The protein below binds the small molecule below.
Small molecule (SMILES): COc1ccc2c(c1)c(CC(=O)O)c(C)n2C(=O)c1ccc(Cl)cc1

Binding-site contacts:
Ligand atom C16 contacts residue SER499 of chain 1.D at 3.6 Å.
Ligand atom C14 contacts residue GLY495 of chain 1.D at 3.1 Å.
Ligand atom C3 contacts residue SER322 of chain 1.D at 3.4 Å.
Ligand atom O contacts residue LEU321 of chain 1.D at 3.5 Å (h-bond).
Ligand atom C6 contacts residue LEU321 of chain 1.D at 2.8 Å (hydrophobic).
Ligand atom CL contacts residue MET491 of chain 1.D at 3.4 Å.
Ligand atom O2 contacts residue TYR324 of chain 1.D at 3.5 Å (h-bond).
Ligand atom C18 contacts residue ARG89 of chain 1.D at 2.7 Å.
Ligand atom C7 contacts residue VAL318 of chain 1.D at 3.7 Å (hydrophobic).
Ligand atom C8 contacts residue VAL318 of chain 1.D at 3.8 Å (hydrophobic).
Ligand atom C3 contacts residue LEU321 of chain 1.D at 3.7 Å (hydrophobic).
Ligand atom O contacts residue TYR324 of chain 1.D at 3.8 Å.
Ligand atom O2 contacts residue ARG89 of chain 1.D at 2.5 Å (salt-bridge).
Ligand atom C6 contacts residue VAL492 of chain 1.D at 3.7 Å (hydrophobic).
Ligand atom C3 contacts residue VAL492 of chain 1.D at 3.7 Å (hydrophobic).
Ligand atom O3 contacts residue ARG89 of chain 1.D at 2.8 Å (salt-bridge).
Ligand atom C6 contacts residue SER322 of chain 1.D at 3.3 Å.
Ligand atom O2 contacts residue ALA496 of chain 1.D at 3.6 Å.
Ligand atom C15 contacts residue GLY495 of chain 1.D at 3.4 Å.
Ligand atom C12 contacts residue TYR354 of chain 1.D at 3.3 Å (hydrophobic).
Ligand atom O contacts residue VAL492 of chain 1.D at 3.7 Å.
Ligand atom O contacts residue SER322 of chain 1.D at 2.9 Å.
Ligand atom C14 contacts residue MET491 of chain 1.D at 3.1 Å (hydrophobic).
Ligand atom C16 contacts residue ALA496 of chain 1.D at 3.5 Å (hydrophobic).
Ligand atom C8 contacts residue ALA496 of chain 1.D at 3.6 Å (hydrophobic).
Ligand atom C4 contacts residue VAL492 of chain 1.D at 3.4 Å (hydrophobic).
Ligand atom C17 contacts residue ARG89 of chain 1.D at 3.7 Å.
Ligand atom O3 contacts residue TYR324 of chain 1.D at 3.8 Å.
Ligand atom C7 contacts residue ALA496 of chain 1.D at 3.7 Å (hydrophobic).
Ligand atom O1 contacts residue VAL318 of chain 1.D at 3.2 Å.
Ligand atom C14 contacts residue ALA496 of chain 1.D at 3.7 Å (hydrophobic).
Ligand atom C13 contacts residue GLY495 of chain 1.D at 3.7 Å.
Ligand atom C15 contacts residue ALA496 of chain 1.D at 3.3 Å (hydrophobic).
Ligand atom C11 contacts residue TYR354 of chain 1.D at 3.5 Å (hydrophobic).
Ligand atom C16 contacts residue LEU500 of chain 1.D at 3.7 Å (hydrophobic).
Ligand atom C4 contacts residue LEU321 of chain 1.D at 3.6 Å (hydrophobic).
Ligand atom C12 contacts residue TRP356 of chain 1.D at 3.4 Å (hydrophobic).
Ligand atom C2 contacts residue SER322 of chain 1.D at 3.6 Å.
Ligand atom CL contacts residue LEU353 of chain 1.D at 3.1 Å.
Ligand atom O1 contacts residue SER499 of chain 1.D at 3.2 Å (h-bond).

Sequence of chain 1.D:
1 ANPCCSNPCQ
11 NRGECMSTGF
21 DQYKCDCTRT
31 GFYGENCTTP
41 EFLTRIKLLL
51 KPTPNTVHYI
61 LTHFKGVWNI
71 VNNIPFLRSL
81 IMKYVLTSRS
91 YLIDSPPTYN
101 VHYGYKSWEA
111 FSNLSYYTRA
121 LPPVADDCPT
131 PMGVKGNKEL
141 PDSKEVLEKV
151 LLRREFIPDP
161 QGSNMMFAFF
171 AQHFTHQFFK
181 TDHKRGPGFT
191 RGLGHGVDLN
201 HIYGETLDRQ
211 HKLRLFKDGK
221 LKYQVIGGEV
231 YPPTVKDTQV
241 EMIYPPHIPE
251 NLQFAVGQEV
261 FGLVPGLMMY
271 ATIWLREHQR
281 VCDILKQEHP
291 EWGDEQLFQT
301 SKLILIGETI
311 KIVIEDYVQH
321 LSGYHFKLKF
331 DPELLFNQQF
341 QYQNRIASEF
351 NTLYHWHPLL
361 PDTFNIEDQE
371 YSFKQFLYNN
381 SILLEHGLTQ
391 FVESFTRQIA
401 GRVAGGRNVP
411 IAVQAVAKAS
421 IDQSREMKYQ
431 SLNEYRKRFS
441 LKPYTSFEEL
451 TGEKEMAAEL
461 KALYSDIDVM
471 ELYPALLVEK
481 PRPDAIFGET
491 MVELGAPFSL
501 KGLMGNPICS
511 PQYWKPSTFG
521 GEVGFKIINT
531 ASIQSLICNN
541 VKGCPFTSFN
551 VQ